Binding-site contacts:
Ligand atom C6 contacts residue SER457 of chain 1.D at 4.5 Å.
Ligand atom O6 contacts residue LEU451 of chain 1.D at 3.8 Å.
Ligand atom O5P contacts residue SER454 of chain 1.D at 4.1 Å.
Ligand atom O4P contacts residue LYS453 of chain 1.D at 4.3 Å.
Ligand atom O4P contacts residue GLY455 of chain 1.D at 3.8 Å.
Ligand atom C6 contacts residue THR452 of chain 1.D at 3.8 Å.
Ligand atom O4P contacts residue ARG456 of chain 1.D at 3.0 Å (salt-bridge).
Ligand atom O5P contacts residue SER457 of chain 1.D at 3.6 Å.
Ligand atom P2 contacts residue SER454 of chain 1.D at 3.6 Å.
Ligand atom O6P contacts residue THR452 of chain 1.D at 3.7 Å.
Ligand atom P2 contacts residue SER539 of chain 1.D at 3.3 Å.
Ligand atom O5P contacts residue ARG456 of chain 1.D at 4.3 Å.
Ligand atom O4P contacts residue SER457 of chain 1.D at 2.6 Å (h-bond).
Ligand atom O6P contacts residue SER454 of chain 1.D at 2.7 Å (h-bond).
Ligand atom P2 contacts residue SER457 of chain 1.D at 3.5 Å.
Ligand atom O4P contacts residue SER539 of chain 1.D at 4.5 Å.
Ligand atom O4P contacts residue SER454 of chain 1.D at 3.5 Å (h-bond).
Ligand atom C6 contacts residue SER539 of chain 1.D at 3.6 Å.
Ligand atom O5P contacts residue SER539 of chain 1.D at 3.0 Å (h-bond).
Ligand atom O6 contacts residue THR542 of chain 1.D at 3.8 Å.
Ligand atom C6 contacts residue GLY538 of chain 1.D at 3.3 Å.
Ligand atom P2 contacts residue GLY540 of chain 1.D at 4.1 Å.
Ligand atom O6P contacts residue GLY455 of chain 1.D at 4.1 Å.
Ligand atom C6 contacts residue THR542 of chain 1.D at 4.3 Å.
Ligand atom O6 contacts residue THR452 of chain 1.D at 3.3 Å.
Ligand atom O6P contacts residue SER539 of chain 1.D at 2.5 Å (h-bond).
Ligand atom P2 contacts residue THR452 of chain 1.D at 3.4 Å.
Ligand atom C6 contacts residue LEU451 of chain 1.D at 4.2 Å (hydrophobic).
Ligand atom C6 contacts residue GLY540 of chain 1.D at 4.2 Å.
Ligand atom O6P contacts residue LYS453 of chain 1.D at 3.2 Å (salt-bridge).
Ligand atom O6 contacts residue SER457 of chain 1.D at 3.3 Å (h-bond).
Ligand atom P2 contacts residue LYS453 of chain 1.D at 3.8 Å.
Ligand atom O5P contacts residue GLY540 of chain 1.D at 2.9 Å (h-bond).
Ligand atom O4P contacts residue THR452 of chain 1.D at 2.6 Å (h-bond).
Ligand atom O6 contacts residue LYS453 of chain 1.D at 3.3 Å (salt-bridge).
Ligand atom O6 contacts residue GLY540 of chain 1.D at 4.4 Å.
Ligand atom O6 contacts residue SER539 of chain 1.D at 4.3 Å.
Ligand atom P2 contacts residue ARG456 of chain 1.D at 4.3 Å.
Ligand atom C6 contacts residue LYS453 of chain 1.D at 3.3 Å.

The small molecule below binds the protein below.
Small molecule (SMILES): O=P(O)(O)OC[C@H]1O[C@](O)(COP(=O)(O)O)[C@@H](O)[C@@H]1O

Sequence of chain 1.D:
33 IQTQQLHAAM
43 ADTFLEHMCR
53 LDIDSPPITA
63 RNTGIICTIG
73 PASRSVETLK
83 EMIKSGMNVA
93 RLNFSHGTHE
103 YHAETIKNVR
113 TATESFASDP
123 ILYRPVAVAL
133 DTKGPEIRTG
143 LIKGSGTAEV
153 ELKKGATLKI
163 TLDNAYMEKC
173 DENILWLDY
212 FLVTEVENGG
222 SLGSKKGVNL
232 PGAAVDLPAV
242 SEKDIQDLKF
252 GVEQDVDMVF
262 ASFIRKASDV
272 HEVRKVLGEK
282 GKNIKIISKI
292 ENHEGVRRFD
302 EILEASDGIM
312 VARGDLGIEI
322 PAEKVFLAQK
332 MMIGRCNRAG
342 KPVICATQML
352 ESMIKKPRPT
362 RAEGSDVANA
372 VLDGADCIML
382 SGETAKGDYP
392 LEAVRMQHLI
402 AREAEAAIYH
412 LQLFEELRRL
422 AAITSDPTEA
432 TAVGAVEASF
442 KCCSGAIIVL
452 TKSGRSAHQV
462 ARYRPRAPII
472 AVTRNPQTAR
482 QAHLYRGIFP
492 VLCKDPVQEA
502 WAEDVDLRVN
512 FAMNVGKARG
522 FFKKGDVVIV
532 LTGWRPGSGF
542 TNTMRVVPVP